Sequence of chain 2.A:
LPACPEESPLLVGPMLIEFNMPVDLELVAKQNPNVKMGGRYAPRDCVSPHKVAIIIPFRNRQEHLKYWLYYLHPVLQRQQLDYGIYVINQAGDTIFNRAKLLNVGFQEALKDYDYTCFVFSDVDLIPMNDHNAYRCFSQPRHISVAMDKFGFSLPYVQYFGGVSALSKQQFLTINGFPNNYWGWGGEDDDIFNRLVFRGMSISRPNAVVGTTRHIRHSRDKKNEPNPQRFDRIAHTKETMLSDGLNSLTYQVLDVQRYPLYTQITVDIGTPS

A small-molecule ligand and the protein it binds are described below.
Small molecule (SMILES): NCCCCCCO[P](=O)(O)O[P](=O)(O)OC[C@H]1O[C@@H](n2ccc(=O)[nH]c2=O)[C@H](O)[C@@H]1O

Binding-site contacts:
Ligand atom O3B contacts residue HIS229 of chain 2.A at 3.1 Å (h-bond).
Ligand atom C2 contacts residue ARG74 of chain 2.A at 3.5 Å.
Ligand atom O2 contacts residue ARG76 of chain 2.A at 3.4 Å.
Ligand atom O3' contacts residue ASP139 of chain 2.A at 3.0 Å (salt-bridge).
Ligand atom N1 contacts residue PHE111 of chain 2.A at 3.3 Å.
Ligand atom O2A contacts residue ASP235 of chain 2.A at 3.4 Å (salt-bridge).
Ligand atom O3' contacts residue VAL138 of chain 2.A at 3.6 Å (h-bond).
Ligand atom C6 contacts residue PHE111 of chain 2.A at 3.4 Å (hydrophobic).
Ligand atom O2' contacts residue VAL138 of chain 2.A at 2.9 Å (h-bond).
Ligand atom O2 contacts residue ARG74 of chain 2.A at 3.0 Å (salt-bridge).
Ligand atom O1A contacts residue HIS232 of chain 2.A at 3.0 Å (h-bond).
Ligand atom O3B contacts residue LYS164 of chain 2.A at 3.1 Å (salt-bridge).
Ligand atom C5 contacts residue ASP235 of chain 2.A at 3.5 Å.
Ligand atom O2A contacts residue ARG76 of chain 2.A at 3.3 Å (salt-bridge).
Ligand atom PA contacts residue MN1 of chain 2.G at 3.4 Å.
Ligand atom O3A contacts residue GOL1 of chain 2.M at 3.2 Å (h-bond).
Ligand atom O1A contacts residue ARG76 of chain 2.A at 3.0 Å (salt-bridge).
Ligand atom O3' contacts residue ASP137 of chain 2.A at 3.3 Å.
Ligand atom PB contacts residue MN1 of chain 2.G at 3.3 Å.
Ligand atom C1B contacts residue PRO72 of chain 2.A at 3.5 Å (hydrophobic).
Ligand atom O1B contacts residue TRP199 of chain 2.A at 2.8 Å (h-bond).
Ligand atom O2 contacts residue PHE73 of chain 2.A at 3.2 Å.
Ligand atom O1A contacts residue ASP139 of chain 2.A at 3.0 Å (salt-bridge).
Ligand atom O1A contacts residue MN1 of chain 2.G at 2.2 Å.
Ligand atom C6' contacts residue HIS232 of chain 2.A at 3.3 Å.
Ligand atom C4B contacts residue ASP137 of chain 2.A at 3.5 Å.
Ligand atom O2 contacts residue PRO72 of chain 2.A at 3.6 Å (h-bond).
Ligand atom PA contacts residue ARG76 of chain 2.A at 3.5 Å.
Ligand atom O3B contacts residue MN1 of chain 2.G at 2.1 Å.
Ligand atom O1B contacts residue GOL1 of chain 2.M at 2.9 Å (h-bond).
Ligand atom O2' contacts residue PRO72 of chain 2.A at 2.7 Å (h-bond).
Ligand atom O2A contacts residue HIS232 of chain 2.A at 3.4 Å.
Ligand atom C2B contacts residue PRO72 of chain 2.A at 3.5 Å (hydrophobic).
Ligand atom O2B contacts residue HIS232 of chain 2.A at 3.4 Å.
Ligand atom C2 contacts residue PHE111 of chain 2.A at 3.6 Å (hydrophobic).
Ligand atom N3 contacts residue ARG74 of chain 2.A at 2.8 Å (salt-bridge).
Ligand atom O3B contacts residue HIS232 of chain 2.A at 3.2 Å (h-bond).
Ligand atom C5' contacts residue ARG234 of chain 2.A at 3.4 Å.
Ligand atom O4 contacts residue ASP235 of chain 2.A at 3.1 Å.
Ligand atom C4 contacts residue ASP235 of chain 2.A at 3.5 Å.